Binding-site contacts:
Ligand atom C17 contacts residue TYR98 of chain 1.D at 3.5 Å (hydrophobic).
Ligand atom O31 contacts residue LEU143 of chain 1.D at 3.9 Å.
Ligand atom C1 contacts residue MET259 of chain 1.D at 3.5 Å (hydrophobic).
Ligand atom C14 contacts residue PHE269 of chain 1.D at 4.2 Å (hydrophobic).
Ligand atom C7 contacts residue MET144 of chain 1.D at 3.5 Å (hydrophobic).
Ligand atom C17 contacts residue GLU93 of chain 1.D at 3.5 Å.
Ligand atom C13 contacts residue TYR98 of chain 1.D at 3.7 Å (hydrophobic).
Ligand atom O17 contacts residue MET144 of chain 1.D at 4.0 Å.
Ligand atom C17 contacts residue MET89 of chain 1.D at 3.6 Å (hydrophobic).
Ligand atom C6 contacts residue VAL147 of chain 1.D at 3.8 Å (hydrophobic).
Ligand atom C3 contacts residue PHE269 of chain 1.D at 4.0 Å (hydrophobic).
Ligand atom C2 contacts residue MET144 of chain 1.D at 4.0 Å (hydrophobic).
Ligand atom C9 contacts residue PHE269 of chain 1.D at 3.7 Å (hydrophobic).
Ligand atom O17 contacts residue ASN227 of chain 1.D at 3.8 Å.
Ligand atom O17 contacts residue HIS230 of chain 1.D at 3.9 Å.
Ligand atom C12 contacts residue LEU143 of chain 1.D at 4.1 Å (hydrophobic).
Ligand atom C1 contacts residue TYR308 of chain 1.D at 3.7 Å (hydrophobic).
Ligand atom O31 contacts residue MET89 of chain 1.D at 3.5 Å (h-bond).
Ligand atom C13 contacts residue LEU272 of chain 1.D at 3.9 Å (hydrophobic).
Ligand atom O17 contacts residue MET259 of chain 1.D at 3.2 Å.
Ligand atom C11 contacts residue LEU143 of chain 1.D at 3.5 Å (hydrophobic).
Ligand atom O18 contacts residue MET273 of chain 1.D at 3.8 Å.
Ligand atom C10 contacts residue LEU143 of chain 1.D at 3.7 Å (hydrophobic).
Ligand atom O18 contacts residue PHE140 of chain 1.D at 3.5 Å.
Ligand atom C2 contacts residue MET259 of chain 1.D at 3.4 Å (hydrophobic).
Ligand atom C17 contacts residue LEU92 of chain 1.D at 3.4 Å (hydrophobic).
Ligand atom C9 contacts residue MET144 of chain 1.D at 4.0 Å (hydrophobic).
Ligand atom C20 contacts residue LEU143 of chain 1.D at 3.5 Å (hydrophobic).
Ligand atom C12 contacts residue TYR98 of chain 1.D at 3.9 Å (hydrophobic).
Ligand atom C14 contacts residue PHE140 of chain 1.D at 4.1 Å (hydrophobic).
Ligand atom O8 contacts residue MET144 of chain 1.D at 3.5 Å.
Ligand atom C7 contacts residue PHE269 of chain 1.D at 3.6 Å (hydrophobic).
Ligand atom C1 contacts residue TYR311 of chain 1.D at 4.0 Å (hydrophobic).
Ligand atom C9 contacts residue LEU143 of chain 1.D at 4.1 Å (hydrophobic).
Ligand atom C3 contacts residue MET144 of chain 1.D at 3.7 Å (hydrophobic).
Ligand atom O19 contacts residue TYR98 of chain 1.D at 3.0 Å.
Ligand atom C12 contacts residue LEU272 of chain 1.D at 3.8 Å (hydrophobic).
Ligand atom C6 contacts residue TYR308 of chain 1.D at 3.4 Å (hydrophobic).
Ligand atom O8 contacts residue PHE269 of chain 1.D at 3.6 Å.
Ligand atom O19 contacts residue LEU272 of chain 1.D at 3.9 Å.

The protein below binds the small molecule below.
Small molecule (SMILES): COc1cc(O)c2c(c1)C(=O)c1cccc(O)c1C2=O

Sequence of chain 1.A:
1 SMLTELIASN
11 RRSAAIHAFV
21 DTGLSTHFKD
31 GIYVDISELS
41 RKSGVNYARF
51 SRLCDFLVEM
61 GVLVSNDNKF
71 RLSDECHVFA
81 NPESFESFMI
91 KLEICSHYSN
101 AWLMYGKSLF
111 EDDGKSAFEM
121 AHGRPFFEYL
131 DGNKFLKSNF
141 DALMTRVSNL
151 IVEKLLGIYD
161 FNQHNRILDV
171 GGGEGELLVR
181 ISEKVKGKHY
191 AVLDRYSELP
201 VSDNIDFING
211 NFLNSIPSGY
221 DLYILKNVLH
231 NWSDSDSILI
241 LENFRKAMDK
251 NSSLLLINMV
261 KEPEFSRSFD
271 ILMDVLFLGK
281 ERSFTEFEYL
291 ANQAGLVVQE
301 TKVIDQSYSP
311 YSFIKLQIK

Sequence of chain 1.D:
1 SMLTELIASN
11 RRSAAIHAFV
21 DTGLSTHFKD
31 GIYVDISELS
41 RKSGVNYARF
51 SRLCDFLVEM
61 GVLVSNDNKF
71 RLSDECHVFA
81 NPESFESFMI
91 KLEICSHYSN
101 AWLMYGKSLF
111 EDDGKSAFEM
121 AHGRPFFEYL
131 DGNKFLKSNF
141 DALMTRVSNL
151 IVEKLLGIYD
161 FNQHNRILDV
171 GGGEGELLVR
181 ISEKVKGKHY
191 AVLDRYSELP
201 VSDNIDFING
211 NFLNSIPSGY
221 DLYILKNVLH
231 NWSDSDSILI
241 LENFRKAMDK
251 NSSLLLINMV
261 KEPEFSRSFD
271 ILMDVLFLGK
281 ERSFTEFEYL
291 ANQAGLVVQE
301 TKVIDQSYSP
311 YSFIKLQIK